This protein binds this small molecule.
Small molecule (SMILES): c1ccc(-c2ccccc2)cc1

Binding-site contacts:
Ligand atom C5 contacts residue HIS323 of chain 1.Q at 3.7 Å.
Ligand atom C5 contacts residue ASP230 of chain 1.Q at 3.9 Å.
Ligand atom C4 contacts residue PHE227 of chain 1.Q at 3.7 Å (hydrophobic).
Ligand atom C5 contacts residue PHE227 of chain 1.Q at 3.8 Å (hydrophobic).
Ligand atom C5 contacts residue GLN226 of chain 1.Q at 3.3 Å.
Ligand atom C17 contacts residue PHE336 of chain 1.Q at 4.2 Å (hydrophobic).
Ligand atom C2 contacts residue LEU333 of chain 1.Q at 4.1 Å (hydrophobic).
Ligand atom C12 contacts residue MET231 of chain 1.Q at 4.3 Å (hydrophobic).
Ligand atom C3 contacts residue HIS233 of chain 1.Q at 4.1 Å.
Ligand atom C17 contacts residue MET231 of chain 1.Q at 3.8 Å (hydrophobic).
Ligand atom C14 contacts residue ALA234 of chain 1.Q at 4.3 Å (hydrophobic).
Ligand atom C6 contacts residue GLN226 of chain 1.Q at 3.5 Å.
Ligand atom C14 contacts residue PHE336 of chain 1.Q at 4.0 Å (hydrophobic).
Ligand atom C17 contacts residue ALA234 of chain 1.Q at 4.1 Å (hydrophobic).
Ligand atom C1 contacts residue ASP230 of chain 1.Q at 3.7 Å.
Ligand atom C1 contacts residue MET231 of chain 1.Q at 4.1 Å (hydrophobic).
Ligand atom C4 contacts residue HIS233 of chain 1.Q at 4.0 Å.
Ligand atom C17 contacts residue GLY321 of chain 1.Q at 3.7 Å.
Ligand atom C16 contacts residue ALA234 of chain 1.Q at 3.9 Å (hydrophobic).
Ligand atom C12 contacts residue PHE336 of chain 1.Q at 3.8 Å (hydrophobic).
Ligand atom C5 contacts residue LEU333 of chain 1.Q at 4.4 Å (hydrophobic).
Ligand atom C6 contacts residue HIS233 of chain 1.Q at 3.5 Å.
Ligand atom C13 contacts residue PHE336 of chain 1.Q at 3.8 Å (hydrophobic).
Ligand atom C15 contacts residue ALA234 of chain 1.Q at 4.0 Å (hydrophobic).
Ligand atom C15 contacts residue PHE336 of chain 1.Q at 4.4 Å (hydrophobic).
Ligand atom C4 contacts residue GLN226 of chain 1.Q at 3.8 Å.
Ligand atom C6 contacts residue HIS323 of chain 1.Q at 3.5 Å.
Ligand atom C2 contacts residue HIS233 of chain 1.Q at 3.9 Å.
Ligand atom C3 contacts residue LEU333 of chain 1.Q at 3.5 Å (hydrophobic).
Ligand atom C14 contacts residue PHE384 of chain 1.Q at 4.0 Å (hydrophobic).
Ligand atom C4 contacts residue LEU333 of chain 1.Q at 3.6 Å (hydrophobic).
Ligand atom C1 contacts residue HIS323 of chain 1.Q at 3.8 Å.
Ligand atom C1 contacts residue HIS233 of chain 1.Q at 3.6 Å.
Ligand atom C4 contacts residue HIS323 of chain 1.Q at 4.2 Å.
Ligand atom C1 contacts residue ALA234 of chain 1.Q at 4.3 Å (hydrophobic).
Ligand atom C6 contacts residue ASP230 of chain 1.Q at 3.0 Å.
Ligand atom C5 contacts residue HIS233 of chain 1.Q at 3.7 Å.
Ligand atom C2 contacts residue ALA234 of chain 1.Q at 4.4 Å (hydrophobic).
Ligand atom C12 contacts residue GLY321 of chain 1.Q at 4.0 Å.
Ligand atom C13 contacts residue VAL287 of chain 1.Q at 4.1 Å (hydrophobic).

Sequence of chain 1.Q:
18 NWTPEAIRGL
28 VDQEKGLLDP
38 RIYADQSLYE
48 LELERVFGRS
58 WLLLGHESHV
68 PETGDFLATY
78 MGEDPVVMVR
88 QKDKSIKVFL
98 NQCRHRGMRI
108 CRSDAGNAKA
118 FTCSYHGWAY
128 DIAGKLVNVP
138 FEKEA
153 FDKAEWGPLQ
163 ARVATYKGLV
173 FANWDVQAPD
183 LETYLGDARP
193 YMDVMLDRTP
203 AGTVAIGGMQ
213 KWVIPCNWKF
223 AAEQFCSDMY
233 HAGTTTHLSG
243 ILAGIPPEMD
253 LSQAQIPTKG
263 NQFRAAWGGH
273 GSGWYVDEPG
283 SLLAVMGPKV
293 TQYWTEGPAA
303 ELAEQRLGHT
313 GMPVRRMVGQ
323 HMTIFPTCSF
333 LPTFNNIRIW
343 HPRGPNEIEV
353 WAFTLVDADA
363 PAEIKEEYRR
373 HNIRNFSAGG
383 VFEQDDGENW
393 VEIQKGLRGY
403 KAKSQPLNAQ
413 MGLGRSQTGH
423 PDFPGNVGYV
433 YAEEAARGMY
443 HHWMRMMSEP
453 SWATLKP